The small molecule below binds the protein below.
Small molecule (SMILES): O=C(O)COP(=O)(O)O

Sequence of chain 1.A:
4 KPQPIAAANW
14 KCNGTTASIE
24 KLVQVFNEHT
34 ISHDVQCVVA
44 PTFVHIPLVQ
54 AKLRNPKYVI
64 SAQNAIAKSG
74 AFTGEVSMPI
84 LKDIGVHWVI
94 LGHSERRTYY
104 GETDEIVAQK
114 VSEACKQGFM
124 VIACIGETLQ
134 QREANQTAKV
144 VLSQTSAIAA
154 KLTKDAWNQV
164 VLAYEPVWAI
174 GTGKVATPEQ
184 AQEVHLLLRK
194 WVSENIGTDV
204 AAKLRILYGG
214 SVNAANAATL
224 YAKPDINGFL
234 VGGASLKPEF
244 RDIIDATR

Binding-site contacts:
Ligand atom O2 contacts residue GLU168 of chain 1.A at 2.5 Å (salt-bridge).
Ligand atom O2P contacts residue GLY236 of chain 1.A at 2.9 Å (h-bond).
Ligand atom O1P contacts residue GLY235 of chain 1.A at 3.4 Å.
Ligand atom O2P contacts residue GLY235 of chain 1.A at 3.6 Å.
Ligand atom O1P contacts residue LYS14 of chain 1.A at 3.3 Å (salt-bridge).
Ligand atom C1 contacts residue HIS96 of chain 1.A at 3.4 Å.
Ligand atom O1 contacts residue GLU168 of chain 1.A at 4.1 Å.
Ligand atom O3P contacts residue SER214 of chain 1.A at 3.6 Å (h-bond).
Ligand atom O2 contacts residue HIS96 of chain 1.A at 3.2 Å (h-bond).
Ligand atom C2 contacts residue GLY235 of chain 1.A at 3.6 Å.
Ligand atom P contacts residue GLY174 of chain 1.A at 3.8 Å.
Ligand atom O3P contacts residue GLY236 of chain 1.A at 3.6 Å.
Ligand atom O1 contacts residue ILE173 of chain 1.A at 3.4 Å.
Ligand atom C1 contacts residue LYS14 of chain 1.A at 3.6 Å.
Ligand atom O1 contacts residue HIS96 of chain 1.A at 2.8 Å (h-bond).
Ligand atom O2 contacts residue ASN12 of chain 1.A at 3.9 Å.
Ligand atom O1 contacts residue ASN12 of chain 1.A at 4.1 Å.
Ligand atom O1 contacts residue LYS14 of chain 1.A at 2.7 Å (salt-bridge).
Ligand atom O4P contacts residue ILE173 of chain 1.A at 3.5 Å.
Ligand atom O1P contacts residue ILE173 of chain 1.A at 3.9 Å.
Ligand atom C1 contacts residue GLU168 of chain 1.A at 3.2 Å.
Ligand atom O4P contacts residue ALA172 of chain 1.A at 3.6 Å (h-bond).
Ligand atom O3P contacts residue VAL234 of chain 1.A at 3.8 Å.
Ligand atom C1 contacts residue ILE173 of chain 1.A at 4.2 Å (hydrophobic).
Ligand atom C2 contacts residue ILE173 of chain 1.A at 4.2 Å (hydrophobic).
Ligand atom O4P contacts residue GLY213 of chain 1.A at 3.5 Å.
Ligand atom O3P contacts residue VAL215 of chain 1.A at 4.2 Å.
Ligand atom C2 contacts residue GLU168 of chain 1.A at 3.6 Å.
Ligand atom O4P contacts residue GLY174 of chain 1.A at 2.7 Å (h-bond).
Ligand atom O4P contacts residue SER214 of chain 1.A at 2.7 Å (h-bond).
Ligand atom P contacts residue GLY236 of chain 1.A at 3.8 Å.
Ligand atom C2 contacts residue GLY213 of chain 1.A at 4.2 Å.
Ligand atom O2P contacts residue GLY174 of chain 1.A at 3.8 Å.
Ligand atom C2 contacts residue LYS14 of chain 1.A at 4.1 Å.
Ligand atom P contacts residue GLY235 of chain 1.A at 3.6 Å.
Ligand atom O2 contacts residue LEU233 of chain 1.A at 3.5 Å.
Ligand atom O3P contacts residue GLY235 of chain 1.A at 2.8 Å (h-bond).
Ligand atom C2 contacts residue LEU233 of chain 1.A at 4.1 Å (hydrophobic).
Ligand atom C1 contacts residue GLY235 of chain 1.A at 4.2 Å.
Ligand atom P contacts residue SER214 of chain 1.A at 3.7 Å.